The protein below binds the small molecule below.
Small molecule (SMILES): O=C(O)c1ccccc1-c1c2ccc(=O)cc-2oc2cc(O)ccc12

Sequence of chain 1.B:
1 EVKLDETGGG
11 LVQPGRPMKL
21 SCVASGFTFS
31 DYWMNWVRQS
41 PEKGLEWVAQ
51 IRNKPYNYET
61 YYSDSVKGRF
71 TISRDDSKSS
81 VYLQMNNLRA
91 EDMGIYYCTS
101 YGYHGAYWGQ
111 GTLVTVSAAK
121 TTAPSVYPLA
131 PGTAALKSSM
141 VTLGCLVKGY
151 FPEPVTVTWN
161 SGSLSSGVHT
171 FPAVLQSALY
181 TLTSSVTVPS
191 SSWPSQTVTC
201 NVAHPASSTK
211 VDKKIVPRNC

Binding-site contacts:
Ligand atom C1 contacts residue ASN33 of chain 1.A at 3.6 Å.
Ligand atom C13 contacts residue TYR56 of chain 1.B at 3.4 Å (hydrophobic).
Ligand atom O2 contacts residue SER96 of chain 1.A at 3.9 Å.
Ligand atom C11 contacts residue TRP33 of chain 1.B at 3.4 Å (hydrophobic).
Ligand atom O3 contacts residue TYR37 of chain 1.A at 3.9 Å.
Ligand atom C12 contacts residue TYR56 of chain 1.B at 3.9 Å (hydrophobic).
Ligand atom O4 contacts residue TYR103 of chain 1.B at 3.6 Å.
Ligand atom O2 contacts residue TRP33 of chain 1.B at 3.8 Å.
Ligand atom O2 contacts residue TYR37 of chain 1.A at 3.4 Å.
Ligand atom C17 contacts residue TYR103 of chain 1.B at 3.9 Å (hydrophobic).
Ligand atom C6 contacts residue TYR37 of chain 1.A at 3.6 Å (hydrophobic).
Ligand atom O1 contacts residue ASN33 of chain 1.A at 3.6 Å (h-bond).
Ligand atom C8 contacts residue GLY102 of chain 1.B at 3.5 Å.
Ligand atom O3 contacts residue TYR101 of chain 1.B at 3.5 Å.
Ligand atom C7 contacts residue GLY102 of chain 1.B at 3.7 Å.
Ligand atom C5 contacts residue TYR37 of chain 1.A at 3.3 Å (hydrophobic).
Ligand atom C16 contacts residue ASP31 of chain 1.B at 3.8 Å.
Ligand atom O3 contacts residue HIS39 of chain 1.A at 3.1 Å (h-bond).
Ligand atom C9 contacts residue TYR37 of chain 1.A at 3.7 Å (hydrophobic).
Ligand atom C1 contacts residue TRP33 of chain 1.B at 3.7 Å (hydrophobic).
Ligand atom C20 contacts residue TYR37 of chain 1.A at 3.4 Å (hydrophobic).
Ligand atom O3 contacts residue TRP101 of chain 1.A at 3.8 Å.
Ligand atom O5 contacts residue TYR37 of chain 1.A at 2.5 Å (h-bond).
Ligand atom C5 contacts residue SER96 of chain 1.A at 3.4 Å.
Ligand atom C13 contacts residue TRP33 of chain 1.B at 3.7 Å (hydrophobic).
Ligand atom C2 contacts residue TYR37 of chain 1.A at 3.9 Å (hydrophobic).
Ligand atom C2 contacts residue TRP33 of chain 1.B at 3.6 Å (hydrophobic).
Ligand atom C7 contacts residue TYR54 of chain 1.A at 3.1 Å (hydrophobic).
Ligand atom O1 contacts residue HIS31 of chain 1.A at 3.3 Å (h-bond).
Ligand atom C15 contacts residue TRP33 of chain 1.B at 3.6 Å (hydrophobic).
Ligand atom O3 contacts residue SER96 of chain 1.A at 2.6 Å (h-bond).
Ligand atom C12 contacts residue TRP33 of chain 1.B at 3.5 Å (hydrophobic).
Ligand atom C6 contacts residue SER96 of chain 1.A at 3.4 Å.
Ligand atom C3 contacts residue TYR37 of chain 1.A at 3.5 Å (hydrophobic).
Ligand atom C20 contacts residue TYR103 of chain 1.B at 3.7 Å (hydrophobic).
Ligand atom C2 contacts residue HIS31 of chain 1.A at 3.9 Å.
Ligand atom C4 contacts residue TYR37 of chain 1.A at 3.4 Å (hydrophobic).
Ligand atom C18 contacts residue TYR103 of chain 1.B at 3.7 Å (hydrophobic).
Ligand atom C11 contacts residue TYR37 of chain 1.A at 3.5 Å (hydrophobic).
Ligand atom C3 contacts residue TRP33 of chain 1.B at 3.4 Å (hydrophobic).

Sequence of chain 1.A:
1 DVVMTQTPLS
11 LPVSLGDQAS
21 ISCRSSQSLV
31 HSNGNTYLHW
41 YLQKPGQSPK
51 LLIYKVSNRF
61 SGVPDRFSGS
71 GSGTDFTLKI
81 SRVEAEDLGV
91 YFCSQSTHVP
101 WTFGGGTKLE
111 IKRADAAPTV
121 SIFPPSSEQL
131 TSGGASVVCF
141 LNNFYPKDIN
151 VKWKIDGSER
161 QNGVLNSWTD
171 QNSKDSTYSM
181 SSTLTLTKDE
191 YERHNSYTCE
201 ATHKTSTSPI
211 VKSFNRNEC